Sequence of chain 1.E:
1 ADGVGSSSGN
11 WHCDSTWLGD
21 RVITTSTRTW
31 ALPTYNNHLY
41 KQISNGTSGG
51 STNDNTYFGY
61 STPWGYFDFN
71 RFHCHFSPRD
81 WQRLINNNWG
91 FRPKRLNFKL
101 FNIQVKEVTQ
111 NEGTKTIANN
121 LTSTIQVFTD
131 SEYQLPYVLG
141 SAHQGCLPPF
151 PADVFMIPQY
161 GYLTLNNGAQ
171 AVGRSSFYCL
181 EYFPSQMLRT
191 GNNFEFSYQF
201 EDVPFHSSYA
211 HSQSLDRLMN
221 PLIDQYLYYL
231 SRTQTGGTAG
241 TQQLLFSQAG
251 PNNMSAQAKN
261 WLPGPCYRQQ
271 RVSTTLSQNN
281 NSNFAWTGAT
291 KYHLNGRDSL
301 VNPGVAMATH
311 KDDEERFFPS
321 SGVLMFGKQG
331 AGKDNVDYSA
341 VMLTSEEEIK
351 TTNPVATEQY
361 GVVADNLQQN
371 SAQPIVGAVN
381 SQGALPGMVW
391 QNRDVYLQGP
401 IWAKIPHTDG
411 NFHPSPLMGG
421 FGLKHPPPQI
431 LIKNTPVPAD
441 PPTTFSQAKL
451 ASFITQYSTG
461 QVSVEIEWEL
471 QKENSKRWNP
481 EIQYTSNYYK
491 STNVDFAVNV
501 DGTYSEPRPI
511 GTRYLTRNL

This protein binds this small molecule.
Small molecule (SMILES): Nc1ccn([C@H]2C[C@H](O)[C@@H](COP(=O)(O)O)O2)c(=O)n1

Binding-site contacts:
Ligand atom C5 contacts residue VAL203 of chain 1.E at 3.8 Å (hydrophobic).
Ligand atom C1' contacts residue DA1 of chain 1.RB at 3.9 Å.
Ligand atom C5 contacts residue PRO204 of chain 1.E at 3.6 Å (hydrophobic).
Ligand atom C4 contacts residue PRO204 of chain 1.E at 3.8 Å (hydrophobic).
Ligand atom O3' contacts residue DA1 of chain 1.RB at 1.6 Å.
Ligand atom N4 contacts residue ASP202 of chain 1.E at 2.4 Å (salt-bridge).
Ligand atom C4 contacts residue ASP202 of chain 1.E at 3.0 Å.
Ligand atom N4 contacts residue PRO204 of chain 1.E at 4.2 Å.
Ligand atom O2 contacts residue DA1 of chain 1.RB at 3.4 Å (h-bond).
Ligand atom C4' contacts residue DA1 of chain 1.RB at 4.0 Å.
Ligand atom C2' contacts residue DA1 of chain 1.RB at 2.9 Å.
Ligand atom C2' contacts residue PRO204 of chain 1.E at 4.0 Å (hydrophobic).
Ligand atom C2 contacts residue DA1 of chain 1.RB at 4.2 Å.
Ligand atom C2 contacts residue PRO204 of chain 1.E at 4.3 Å (hydrophobic).
Ligand atom C6 contacts residue ASP202 of chain 1.E at 4.3 Å.
Ligand atom C6 contacts residue PRO204 of chain 1.E at 3.9 Å (hydrophobic).
Ligand atom C5 contacts residue ASP202 of chain 1.E at 3.1 Å.
Ligand atom C3' contacts residue DA1 of chain 1.RB at 2.6 Å.
Ligand atom C5' contacts residue PRO204 of chain 1.E at 4.5 Å (hydrophobic).
Ligand atom N3 contacts residue ASP202 of chain 1.E at 4.2 Å.
Ligand atom N3 contacts residue PRO204 of chain 1.E at 4.0 Å.
Ligand atom C4 contacts residue VAL203 of chain 1.E at 4.1 Å (hydrophobic).
Ligand atom N4 contacts residue VAL203 of chain 1.E at 3.4 Å (h-bond).
Ligand atom N1 contacts residue PRO204 of chain 1.E at 4.2 Å.